Sequence of chain 1.A:
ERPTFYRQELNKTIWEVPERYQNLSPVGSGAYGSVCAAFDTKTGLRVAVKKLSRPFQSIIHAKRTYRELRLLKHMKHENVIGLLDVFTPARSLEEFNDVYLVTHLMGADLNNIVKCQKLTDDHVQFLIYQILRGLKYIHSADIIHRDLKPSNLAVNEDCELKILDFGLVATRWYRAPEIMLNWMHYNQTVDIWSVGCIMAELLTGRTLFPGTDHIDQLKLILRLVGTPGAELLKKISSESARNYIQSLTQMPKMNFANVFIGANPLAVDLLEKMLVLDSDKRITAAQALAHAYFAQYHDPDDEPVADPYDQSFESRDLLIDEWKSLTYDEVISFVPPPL

This small molecule binds to this protein.
Small molecule (SMILES): COc1nccc(-c2c(-c3ccc(F)cc3)ncn2C2CCC(O)CC2)n1

Binding-site contacts:
Ligand atom C21 contacts residue VAL53 of chain 1.A at 3.7 Å (hydrophobic).
Ligand atom C17 contacts residue ALA74 of chain 1.A at 3.8 Å (hydrophobic).
Ligand atom C3 contacts residue THR129 of chain 1.A at 3.4 Å.
Ligand atom C15 contacts residue ALA74 of chain 1.A at 3.5 Å (hydrophobic).
Ligand atom N16 contacts residue MET132 of chain 1.A at 3.0 Å (h-bond).
Ligand atom F8 contacts residue LEU127 of chain 1.A at 3.2 Å.
Ligand atom C6 contacts residue EDO1 of chain 1.D at 3.4 Å.
Ligand atom C18 contacts residue THR129 of chain 1.A at 3.6 Å.
Ligand atom C17 contacts residue HIS130 of chain 1.A at 3.4 Å.
Ligand atom O26 contacts residue LEU131 of chain 1.A at 3.2 Å.
Ligand atom O26 contacts residue MET132 of chain 1.A at 3.7 Å.
Ligand atom F8 contacts residue THR129 of chain 1.A at 3.7 Å.
Ligand atom C23 contacts residue SER177 of chain 1.A at 3.7 Å.
Ligand atom C3 contacts residue LYS76 of chain 1.A at 3.8 Å.
Ligand atom C18 contacts residue LEU190 of chain 1.A at 3.8 Å (hydrophobic).
Ligand atom C24 contacts residue LEU190 of chain 1.A at 3.5 Å (hydrophobic).
Ligand atom F8 contacts residue VAL128 of chain 1.A at 3.4 Å.
Ligand atom O26 contacts residue GLY133 of chain 1.A at 3.1 Å (h-bond).
Ligand atom N9 contacts residue VAL61 of chain 1.A at 3.7 Å.
Ligand atom C4 contacts residue THR129 of chain 1.A at 3.8 Å.
Ligand atom C12 contacts residue LEU190 of chain 1.A at 3.7 Å (hydrophobic).
Ligand atom C2 contacts residue THR129 of chain 1.A at 3.7 Å.
Ligand atom N16 contacts residue HIS130 of chain 1.A at 3.6 Å.
Ligand atom C3 contacts residue ALA74 of chain 1.A at 3.5 Å (hydrophobic).
Ligand atom C17 contacts residue THR129 of chain 1.A at 3.5 Å.
Ligand atom C27 contacts residue LEU131 of chain 1.A at 3.8 Å (hydrophobic).
Ligand atom O25 contacts residue ASP135 of chain 1.A at 3.0 Å (salt-bridge).
Ligand atom C7 contacts residue LEU190 of chain 1.A at 3.7 Å (hydrophobic).
Ligand atom N16 contacts residue LEU131 of chain 1.A at 3.9 Å.
Ligand atom C4 contacts residue LYS76 of chain 1.A at 3.8 Å.
Ligand atom N16 contacts residue ALA74 of chain 1.A at 3.6 Å.
Ligand atom F8 contacts residue LEU109 of chain 1.A at 3.7 Å.
Ligand atom N9 contacts residue LEU194 of chain 1.A at 3.7 Å.
Ligand atom C15 contacts residue MET132 of chain 1.A at 3.8 Å (hydrophobic).
Ligand atom C2 contacts residue LEU127 of chain 1.A at 3.9 Å (hydrophobic).
Ligand atom C27 contacts residue VAL53 of chain 1.A at 3.5 Å (hydrophobic).
Ligand atom C3 contacts residue LEU127 of chain 1.A at 3.7 Å (hydrophobic).
Ligand atom C10 contacts residue LEU194 of chain 1.A at 3.7 Å (hydrophobic).
Ligand atom C1 contacts residue EDO1 of chain 1.D at 3.6 Å.
Ligand atom N14 contacts residue ALA74 of chain 1.A at 3.7 Å.